Binding-site contacts:
Ligand atom O3' contacts residue ASP251 of chain 1.D at 3.3 Å (salt-bridge).
Ligand atom N2 contacts residue DGT1 of chain 1.JA at 3.4 Å.
Ligand atom C2' contacts residue PHE443 of chain 1.D at 3.5 Å (hydrophobic).
Ligand atom OP1 contacts residue ASN421 of chain 1.D at 3.6 Å.
Ligand atom C5' contacts residue GLY391 of chain 1.D at 3.6 Å.
Ligand atom C2 contacts residue DGT1 of chain 1.JA at 3.4 Å.
Ligand atom OP2 contacts residue LYS418 of chain 1.D at 3.3 Å.
Ligand atom OP2 contacts residue LYS418 of chain 1.D at 2.6 Å (salt-bridge).
Ligand atom OP1 contacts residue PHE417 of chain 1.D at 3.5 Å.
Ligand atom C2' contacts residue ASN446 of chain 1.D at 3.3 Å.
Ligand atom O3' contacts residue ASP343 of chain 1.D at 2.6 Å (salt-bridge).
Ligand atom OP2 contacts residue LYS406 of chain 1.D at 3.5 Å.
Ligand atom O3' contacts residue DGT1 of chain 1.JA at 3.2 Å (h-bond).
Ligand atom OP1 contacts residue LYS477 of chain 1.D at 3.6 Å.
Ligand atom N1 contacts residue DGT1 of chain 1.JA at 3.4 Å.
Ligand atom C3' contacts residue ASP343 of chain 1.D at 3.5 Å.
Ligand atom P contacts residue LYS418 of chain 1.D at 3.7 Å.
Ligand atom O5' contacts residue LYS416 of chain 1.D at 3.4 Å (salt-bridge).
Ligand atom C6 contacts residue DGT1 of chain 1.JA at 3.5 Å.
Ligand atom C2' contacts residue ASP343 of chain 1.D at 3.5 Å.
Ligand atom C5' contacts residue LYS416 of chain 1.D at 3.7 Å.
Ligand atom O4' contacts residue ASN446 of chain 1.D at 3.0 Å (h-bond).
Ligand atom O5' contacts residue PHE443 of chain 1.D at 3.5 Å.
Ligand atom O4' contacts residue PHE443 of chain 1.D at 3.4 Å.
Ligand atom OP2 contacts residue ASN421 of chain 1.D at 3.2 Å (h-bond).
Ligand atom OP1 contacts residue LYS418 of chain 1.D at 2.7 Å (salt-bridge).
Ligand atom P contacts residue ASN421 of chain 1.D at 3.5 Å.
Ligand atom C4' contacts residue PHE443 of chain 1.D at 3.4 Å (hydrophobic).
Ligand atom C2' contacts residue DGT1 of chain 1.JA at 3.3 Å.
Ligand atom OP2 contacts residue HIS144 of chain 1.D at 3.0 Å (h-bond).
Ligand atom O3' contacts residue CYS390 of chain 1.D at 3.6 Å.
Ligand atom OP1 contacts residue ASN421 of chain 1.D at 3.3 Å (h-bond).
Ligand atom O3' contacts residue PHE443 of chain 1.D at 3.5 Å.
Ligand atom O3' contacts residue ASN421 of chain 1.D at 3.7 Å.
Ligand atom C4 contacts residue DGT1 of chain 1.JA at 3.6 Å.
Ligand atom N3 contacts residue DGT1 of chain 1.JA at 3.5 Å.
Ligand atom OP1 contacts residue LYS406 of chain 1.D at 3.4 Å.
Ligand atom O2 contacts residue ASN446 of chain 1.D at 2.9 Å (h-bond).
Ligand atom OP1 contacts residue ASN423 of chain 1.D at 3.6 Å.
Ligand atom O3' contacts residue ASP344 of chain 1.D at 3.5 Å (salt-bridge).

Sequence of chain 1.D:
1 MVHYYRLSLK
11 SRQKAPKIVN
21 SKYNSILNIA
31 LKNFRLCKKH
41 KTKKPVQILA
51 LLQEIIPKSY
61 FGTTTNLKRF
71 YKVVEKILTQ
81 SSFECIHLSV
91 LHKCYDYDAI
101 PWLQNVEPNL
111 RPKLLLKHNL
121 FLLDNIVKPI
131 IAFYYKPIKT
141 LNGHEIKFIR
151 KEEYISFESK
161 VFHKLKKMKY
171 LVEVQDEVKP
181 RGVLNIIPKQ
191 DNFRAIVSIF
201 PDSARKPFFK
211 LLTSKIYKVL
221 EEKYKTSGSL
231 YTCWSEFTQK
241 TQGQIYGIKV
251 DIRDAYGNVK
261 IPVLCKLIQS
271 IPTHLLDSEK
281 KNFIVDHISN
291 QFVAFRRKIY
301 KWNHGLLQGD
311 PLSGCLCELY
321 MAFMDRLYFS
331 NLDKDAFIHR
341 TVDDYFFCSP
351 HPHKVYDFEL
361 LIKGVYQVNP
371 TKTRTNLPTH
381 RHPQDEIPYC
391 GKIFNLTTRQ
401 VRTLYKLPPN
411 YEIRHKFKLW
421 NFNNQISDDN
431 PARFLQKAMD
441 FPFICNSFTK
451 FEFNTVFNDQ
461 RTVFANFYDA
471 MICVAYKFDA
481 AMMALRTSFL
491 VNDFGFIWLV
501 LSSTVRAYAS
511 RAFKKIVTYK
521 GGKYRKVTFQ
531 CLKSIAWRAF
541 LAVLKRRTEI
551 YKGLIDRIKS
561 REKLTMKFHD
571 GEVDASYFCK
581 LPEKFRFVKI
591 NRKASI

This small molecule binds to this protein.
Small molecule (SMILES): Cc1cn([C@H]2C[C@H](O[P](=O)(O)OC[C@H]3O[C@@H](n4cnc5c(=O)nc(N)[nH]c54)C[C@@H]3O)[C@@H](CO[P](=O)(O)O[C@H]3C[C@H](n4ccc(N)nc4=O)O[C@@H]3CO[P](=O)(O)O[C@H]3C[C@H](n4ccc(=N)[nH]c4=O)O[C@@H]3CO[P](=O)(O)O[C@H]3C[C@H](n4cnc5c(N)ncnc54)O[C@@H]3CO[P](=O)(O)O[C@H]3C[C@H](n4ccc(N)nc4=O)O[C@@H]3CO[P](=O)(O)O[C@H]3C[C@H](n4cnc5c(=O)nc(N)[nH]c54)O[C@@H]3CO)O2)c(=O)[nH]c1=O